Sequence of chain 16.A:
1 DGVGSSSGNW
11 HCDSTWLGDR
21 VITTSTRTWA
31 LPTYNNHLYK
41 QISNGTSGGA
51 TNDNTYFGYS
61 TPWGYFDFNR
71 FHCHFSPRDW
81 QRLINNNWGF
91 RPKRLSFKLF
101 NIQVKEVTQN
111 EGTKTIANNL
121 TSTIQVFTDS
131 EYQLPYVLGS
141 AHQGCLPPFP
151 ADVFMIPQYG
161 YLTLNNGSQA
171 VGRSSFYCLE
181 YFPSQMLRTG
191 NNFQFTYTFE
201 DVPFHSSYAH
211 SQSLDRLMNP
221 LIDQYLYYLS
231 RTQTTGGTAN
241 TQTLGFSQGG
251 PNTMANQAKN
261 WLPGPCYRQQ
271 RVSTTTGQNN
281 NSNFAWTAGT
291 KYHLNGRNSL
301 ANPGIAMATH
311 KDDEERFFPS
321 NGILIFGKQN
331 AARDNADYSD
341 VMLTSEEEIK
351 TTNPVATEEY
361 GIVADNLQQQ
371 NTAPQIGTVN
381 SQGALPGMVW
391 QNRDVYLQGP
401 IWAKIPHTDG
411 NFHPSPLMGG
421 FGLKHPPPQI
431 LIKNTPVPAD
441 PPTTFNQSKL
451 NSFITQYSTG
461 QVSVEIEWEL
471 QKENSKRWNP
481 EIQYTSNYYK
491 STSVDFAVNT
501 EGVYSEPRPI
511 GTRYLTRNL

Binding-site contacts:
Ligand atom N4 contacts residue VAL202 of chain 16.A at 2.9 Å (h-bond).
Ligand atom N6 contacts residue GLY420 of chain 16.A at 3.7 Å.
Ligand atom OP2 contacts residue ASP409 of chain 15.A at 3.2 Å (salt-bridge).
Ligand atom N1 contacts residue VAL202 of chain 16.A at 3.6 Å.
Ligand atom N1 contacts residue PRO203 of chain 16.A at 4.2 Å.
Ligand atom C4 contacts residue ASP201 of chain 16.A at 3.7 Å.
Ligand atom N6 contacts residue PHE421 of chain 16.A at 3.9 Å.
Ligand atom N7 contacts residue PRO203 of chain 16.A at 4.2 Å.
Ligand atom N1 contacts residue PRO203 of chain 16.A at 3.8 Å.
Ligand atom C2 contacts residue VAL202 of chain 16.A at 4.2 Å (hydrophobic).
Ligand atom N7 contacts residue SER415 of chain 16.A at 4.0 Å.
Ligand atom C1' contacts residue PRO203 of chain 16.A at 4.1 Å (hydrophobic).
Ligand atom C6 contacts residue SER415 of chain 16.A at 4.1 Å.
Ligand atom C4 contacts residue PRO203 of chain 16.A at 4.2 Å (hydrophobic).
Ligand atom C2' contacts residue HIS413 of chain 16.A at 3.8 Å.
Ligand atom C2' contacts residue PRO414 of chain 16.A at 3.8 Å (hydrophobic).
Ligand atom N6 contacts residue GLY422 of chain 16.A at 3.4 Å (h-bond).
Ligand atom C5 contacts residue PRO203 of chain 16.A at 3.9 Å (hydrophobic).
Ligand atom C6 contacts residue GLY422 of chain 16.A at 3.8 Å.
Ligand atom N3 contacts residue ASP201 of chain 16.A at 4.1 Å.
Ligand atom C2 contacts residue PRO203 of chain 16.A at 3.9 Å (hydrophobic).
Ligand atom C8 contacts residue HIS413 of chain 16.A at 3.8 Å.
Ligand atom C5 contacts residue ASP201 of chain 16.A at 4.1 Å.
Ligand atom N3 contacts residue PRO414 of chain 16.A at 4.2 Å.
Ligand atom N4 contacts residue ASP201 of chain 16.A at 2.5 Å.
Ligand atom C5 contacts residue SER415 of chain 16.A at 4.1 Å.
Ligand atom C5 contacts residue PRO203 of chain 16.A at 4.0 Å (hydrophobic).
Ligand atom N6 contacts residue SER415 of chain 16.A at 3.6 Å.
Ligand atom N7 contacts residue HIS413 of chain 16.A at 4.1 Å.
Ligand atom C6 contacts residue PRO203 of chain 16.A at 4.0 Å (hydrophobic).
Ligand atom C5 contacts residue ARG91 of chain 16.A at 4.1 Å.
Ligand atom N7 contacts residue ASN392 of chain 16.A at 4.2 Å.
Ligand atom C4 contacts residue VAL202 of chain 16.A at 3.7 Å (hydrophobic).
Ligand atom C2 contacts residue GLY422 of chain 16.A at 3.3 Å.
Ligand atom C5 contacts residue VAL202 of chain 16.A at 3.6 Å (hydrophobic).
Ligand atom C6 contacts residue VAL202 of chain 16.A at 4.2 Å (hydrophobic).
Ligand atom N1 contacts residue GLY422 of chain 16.A at 3.0 Å (h-bond).
Ligand atom C6 contacts residue PRO203 of chain 16.A at 4.0 Å (hydrophobic).
Ligand atom C4 contacts residue PRO203 of chain 16.A at 4.1 Å (hydrophobic).
Ligand atom C2' contacts residue PRO203 of chain 16.A at 3.3 Å (hydrophobic).

A protein and the small-molecule ligand that binds it are described below.
Small molecule (SMILES): Nc1ccn([C@H]2C[C@H](O[P](=O)(O)OC[C@H]3O[C@@H](n4cnc5c(N)ncnc54)C[C@@H]3O)[C@@H](COP(=O)(O)O)O2)c(=O)n1

Sequence of chain 15.A:
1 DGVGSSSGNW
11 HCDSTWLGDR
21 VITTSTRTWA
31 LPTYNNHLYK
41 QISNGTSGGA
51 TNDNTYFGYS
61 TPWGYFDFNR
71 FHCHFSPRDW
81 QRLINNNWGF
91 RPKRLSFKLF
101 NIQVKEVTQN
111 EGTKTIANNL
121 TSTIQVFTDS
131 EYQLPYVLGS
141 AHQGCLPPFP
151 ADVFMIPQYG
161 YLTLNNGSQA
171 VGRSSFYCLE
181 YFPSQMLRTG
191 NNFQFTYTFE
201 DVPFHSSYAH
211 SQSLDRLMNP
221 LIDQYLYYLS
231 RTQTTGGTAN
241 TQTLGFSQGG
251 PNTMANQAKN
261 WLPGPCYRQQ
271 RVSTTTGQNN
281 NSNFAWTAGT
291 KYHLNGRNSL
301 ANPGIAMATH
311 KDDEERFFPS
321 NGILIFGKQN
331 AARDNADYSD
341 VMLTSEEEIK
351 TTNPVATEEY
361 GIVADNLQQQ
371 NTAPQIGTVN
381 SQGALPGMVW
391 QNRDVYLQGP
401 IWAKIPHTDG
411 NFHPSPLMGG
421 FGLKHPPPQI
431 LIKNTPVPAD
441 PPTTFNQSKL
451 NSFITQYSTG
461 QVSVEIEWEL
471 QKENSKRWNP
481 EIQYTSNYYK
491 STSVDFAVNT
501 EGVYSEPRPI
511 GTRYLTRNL